This protein binds this small molecule.
Small molecule (SMILES): C[C@H](N)C(=O)N[C@@H](CCCN=C(N)N)C(=O)N[C@@H](CCC(N)=O)C(=O)N[C@@H](CO)C(=O)N1CCC[C@H]1C(=O)N[C@@H](CC(=O)O)C(=O)NCC(=O)N[C@@H](C)C(=O)N[C@H](C=O)CS

Sequence of chain 1.D:
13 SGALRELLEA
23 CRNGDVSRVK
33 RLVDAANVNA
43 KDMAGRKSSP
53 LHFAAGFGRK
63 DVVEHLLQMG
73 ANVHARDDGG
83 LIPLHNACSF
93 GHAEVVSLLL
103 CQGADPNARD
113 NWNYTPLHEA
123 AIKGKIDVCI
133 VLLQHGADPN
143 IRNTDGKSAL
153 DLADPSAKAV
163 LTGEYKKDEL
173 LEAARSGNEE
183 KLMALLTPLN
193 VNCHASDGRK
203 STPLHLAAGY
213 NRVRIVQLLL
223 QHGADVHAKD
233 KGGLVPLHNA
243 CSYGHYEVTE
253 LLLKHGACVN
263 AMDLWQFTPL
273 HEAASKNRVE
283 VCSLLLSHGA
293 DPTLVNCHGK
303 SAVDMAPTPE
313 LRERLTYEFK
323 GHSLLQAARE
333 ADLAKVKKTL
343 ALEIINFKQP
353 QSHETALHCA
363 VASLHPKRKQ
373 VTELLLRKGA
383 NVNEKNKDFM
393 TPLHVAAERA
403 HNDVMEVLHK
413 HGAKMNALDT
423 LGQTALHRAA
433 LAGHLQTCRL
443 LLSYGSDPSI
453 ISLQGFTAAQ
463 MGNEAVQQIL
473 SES

Binding-site contacts:
Ligand atom OD2 contacts residue SER203 of chain 1.D at 3.5 Å (h-bond).
Ligand atom CZ contacts residue PHE269 of chain 1.D at 3.8 Å (hydrophobic).
Ligand atom C contacts residue ARG201 of chain 1.D at 3.7 Å.
Ligand atom O contacts residue GLY211 of chain 1.D at 3.7 Å.
Ligand atom NH2 contacts residue LEU236 of chain 1.D at 3.5 Å.
Ligand atom CG contacts residue LEU208 of chain 1.D at 3.5 Å (hydrophobic).
Ligand atom OD2 contacts residue LEU208 of chain 1.D at 3.1 Å.
Ligand atom O contacts residue ARG201 of chain 1.D at 3.3 Å (salt-bridge).
Ligand atom CZ contacts residue ASP265 of chain 1.D at 3.4 Å.
Ligand atom CG contacts residue SER203 of chain 1.D at 3.3 Å.
Ligand atom O contacts residue TYR245 of chain 1.D at 2.7 Å (h-bond).
Ligand atom N contacts residue GLY211 of chain 1.D at 3.2 Å (h-bond).
Ligand atom O contacts residue GLY211 of chain 1.D at 3.1 Å.
Ligand atom CA contacts residue GLY211 of chain 1.D at 3.2 Å.
Ligand atom O contacts residue ARG201 of chain 1.D at 3.3 Å (salt-bridge).
Ligand atom C contacts residue GLY211 of chain 1.D at 3.7 Å.
Ligand atom CB contacts residue LEU236 of chain 1.D at 3.6 Å (hydrophobic).
Ligand atom CZ contacts residue GLU274 of chain 1.D at 3.2 Å.
Ligand atom O contacts residue TYR245 of chain 1.D at 3.6 Å.
Ligand atom CB contacts residue LEU208 of chain 1.D at 3.5 Å (hydrophobic).
Ligand atom OD1 contacts residue SER203 of chain 1.D at 2.8 Å (h-bond).
Ligand atom CA contacts residue TYR245 of chain 1.D at 3.7 Å (hydrophobic).
Ligand atom NH2 contacts residue GLU274 of chain 1.D at 2.8 Å (salt-bridge).
Ligand atom NH1 contacts residue PHE269 of chain 1.D at 3.7 Å.
Ligand atom NE contacts residue ASP265 of chain 1.D at 3.0 Å (salt-bridge).
Ligand atom NH2 contacts residue ASP265 of chain 1.D at 2.8 Å (salt-bridge).
Ligand atom OD1 contacts residue ARG201 of chain 1.D at 3.1 Å.
Ligand atom N contacts residue TYR212 of chain 1.D at 3.5 Å.
Ligand atom NH2 contacts residue PHE269 of chain 1.D at 3.7 Å.
Ligand atom CB contacts residue ASN241 of chain 1.D at 3.4 Å.
Ligand atom NH1 contacts residue GLU274 of chain 1.D at 2.8 Å (salt-bridge).
Ligand atom C contacts residue ARG201 of chain 1.D at 3.6 Å.
Ligand atom OE1 contacts residue ARG201 of chain 1.D at 3.7 Å.
Ligand atom N contacts residue ASN241 of chain 1.D at 3.5 Å (h-bond).
Ligand atom CD contacts residue GLU274 of chain 1.D at 3.8 Å.
Ligand atom SG contacts residue ARG280 of chain 1.D at 3.3 Å (salt-bridge).
Ligand atom CA contacts residue TYR212 of chain 1.D at 3.8 Å (hydrophobic).
Ligand atom O contacts residue ASN241 of chain 1.D at 3.4 Å (h-bond).
Ligand atom C contacts residue HIS247 of chain 1.D at 3.6 Å.
Ligand atom O contacts residue HIS247 of chain 1.D at 2.9 Å (h-bond).